This protein binds this small molecule.
Small molecule (SMILES): CC(C)[C@H](NC(=O)[C@H](CC(N)=O)NC(=O)[C@@H](NC(=O)[C@H](Cc1ccc(OP(=O)(O)O)cc1)NC(=O)[C@@H](N)CO)C(C)C)C(=O)N[C@@H](CCC(N)=O)C(=O)N[C@@H](CC(N)=O)C(=O)O

Sequence of chain 2.A:
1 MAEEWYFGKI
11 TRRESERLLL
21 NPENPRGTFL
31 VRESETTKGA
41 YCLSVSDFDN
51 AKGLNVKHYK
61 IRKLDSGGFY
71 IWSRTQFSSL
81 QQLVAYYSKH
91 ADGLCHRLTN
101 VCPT

Binding-site contacts:
Ligand atom OD1 contacts residue LYS60 of chain 2.A at 2.9 Å (salt-bridge).
Ligand atom P contacts residue ARG32 of chain 2.A at 3.9 Å.
Ligand atom CD2 contacts residue HIS58 of chain 2.A at 3.6 Å.
Ligand atom CA contacts residue ARG12 of chain 2.A at 3.8 Å.
Ligand atom O contacts residue HIS58 of chain 2.A at 3.8 Å.
Ligand atom OH contacts residue THR36 of chain 2.A at 3.8 Å.
Ligand atom CG contacts residue ILE71 of chain 2.A at 3.9 Å (hydrophobic).
Ligand atom CD1 contacts residue LYS60 of chain 2.A at 3.5 Å.
Ligand atom N contacts residue HIS58 of chain 2.A at 3.0 Å (h-bond).
Ligand atom CG2 contacts residue HIS58 of chain 2.A at 3.7 Å.
Ligand atom O3P contacts residue GLU35 of chain 2.A at 2.6 Å (salt-bridge).
Ligand atom O2P contacts residue ARG32 of chain 2.A at 2.7 Å (salt-bridge).
Ligand atom ND2 contacts residue ILE71 of chain 2.A at 2.8 Å (h-bond).
Ligand atom CB contacts residue HIS58 of chain 2.A at 3.9 Å.
Ligand atom C contacts residue HIS58 of chain 2.A at 3.6 Å.
Ligand atom O3P contacts residue SER34 of chain 2.A at 3.1 Å.
Ligand atom C contacts residue ARG12 of chain 2.A at 3.8 Å.
Ligand atom O1P contacts residue GLU35 of chain 2.A at 3.5 Å.
Ligand atom O contacts residue ARG12 of chain 2.A at 3.0 Å (salt-bridge).
Ligand atom CG contacts residue LYS60 of chain 2.A at 3.9 Å.
Ligand atom O1P contacts residue THR36 of chain 2.A at 2.9 Å.
Ligand atom CB contacts residue TRP72 of chain 2.A at 3.5 Å (hydrophobic).
Ligand atom OH contacts residue SER34 of chain 2.A at 3.5 Å (h-bond).
Ligand atom P contacts residue SER34 of chain 2.A at 3.9 Å.
Ligand atom O3P contacts residue ARG32 of chain 2.A at 2.9 Å (salt-bridge).
Ligand atom CA contacts residue HIS58 of chain 2.A at 3.3 Å.
Ligand atom O2P contacts residue ARG12 of chain 2.A at 3.2 Å (salt-bridge).
Ligand atom CG contacts residue LYS60 of chain 2.A at 3.7 Å.
Ligand atom P contacts residue GLU35 of chain 2.A at 3.9 Å.
Ligand atom CB contacts residue TYR59 of chain 2.A at 3.7 Å (hydrophobic).
Ligand atom N contacts residue ARG12 of chain 2.A at 3.8 Å.
Ligand atom OG contacts residue ARG12 of chain 2.A at 3.6 Å.
Ligand atom ND2 contacts residue LYS60 of chain 2.A at 3.1 Å (salt-bridge).
Ligand atom CB contacts residue HIS58 of chain 2.A at 3.7 Å.
Ligand atom OD1 contacts residue TYR59 of chain 2.A at 3.5 Å.
Ligand atom CG1 contacts residue TYR59 of chain 2.A at 3.8 Å (hydrophobic).
Ligand atom CG2 contacts residue LYS57 of chain 2.A at 3.8 Å.
Ligand atom CE1 contacts residue LYS60 of chain 2.A at 3.8 Å.
Ligand atom CE2 contacts residue ARG12 of chain 2.A at 3.8 Å.
Ligand atom CB contacts residue ARG12 of chain 2.A at 3.2 Å.